Binding-site contacts:
Ligand atom C8 contacts residue GLU455 of chain 2.A at 3.7 Å.
Ligand atom C3 contacts residue ASN457 of chain 2.A at 3.9 Å.
Ligand atom O7 contacts residue LEU456 of chain 2.A at 4.1 Å.
Ligand atom C8 contacts residue LEU456 of chain 2.A at 4.0 Å (hydrophobic).
Ligand atom O7 contacts residue GLU455 of chain 2.A at 4.4 Å.
Ligand atom O5 contacts residue ASN457 of chain 2.A at 2.4 Å (h-bond).
Ligand atom C1 contacts residue GLU455 of chain 2.A at 4.3 Å.
Ligand atom C1 contacts residue ASN457 of chain 2.A at 1.5 Å.
Ligand atom C7 contacts residue GLU455 of chain 2.A at 3.8 Å.
Ligand atom O7 contacts residue ASN457 of chain 2.A at 3.2 Å (h-bond).
Ligand atom C7 contacts residue ASN457 of chain 2.A at 3.4 Å.
Ligand atom C4 contacts residue ASN457 of chain 2.A at 4.2 Å.
Ligand atom C2 contacts residue ASN457 of chain 2.A at 2.5 Å.
Ligand atom N2 contacts residue ASN457 of chain 2.A at 3.1 Å (h-bond).
Ligand atom C5 contacts residue ASN457 of chain 2.A at 3.7 Å.
Ligand atom N2 contacts residue GLU455 of chain 2.A at 3.8 Å.

This protein binds this small molecule.
Small molecule (SMILES): CC(=O)N[C@@H]1[C@@H](O)[C@H](O)[C@@H](CO)O[C@H]1O

Sequence of chain 2.A:
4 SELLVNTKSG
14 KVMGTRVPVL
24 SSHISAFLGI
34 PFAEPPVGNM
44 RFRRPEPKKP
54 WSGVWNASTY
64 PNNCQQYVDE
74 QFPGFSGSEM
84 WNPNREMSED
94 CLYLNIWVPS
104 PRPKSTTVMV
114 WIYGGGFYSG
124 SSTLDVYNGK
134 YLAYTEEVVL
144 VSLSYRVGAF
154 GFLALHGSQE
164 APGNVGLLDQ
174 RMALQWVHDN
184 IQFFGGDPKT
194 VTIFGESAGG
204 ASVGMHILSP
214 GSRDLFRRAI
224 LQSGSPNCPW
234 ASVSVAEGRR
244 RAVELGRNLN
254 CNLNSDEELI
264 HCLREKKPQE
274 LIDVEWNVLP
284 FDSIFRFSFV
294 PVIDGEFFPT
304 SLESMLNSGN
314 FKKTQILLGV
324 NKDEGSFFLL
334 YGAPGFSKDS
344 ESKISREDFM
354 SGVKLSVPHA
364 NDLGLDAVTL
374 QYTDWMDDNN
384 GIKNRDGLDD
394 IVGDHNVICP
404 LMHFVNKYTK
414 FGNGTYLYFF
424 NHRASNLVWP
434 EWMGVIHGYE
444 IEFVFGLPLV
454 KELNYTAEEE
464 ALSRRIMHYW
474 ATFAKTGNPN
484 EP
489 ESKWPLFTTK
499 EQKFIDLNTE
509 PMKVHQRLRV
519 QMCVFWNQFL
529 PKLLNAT